Sequence of chain 1.B:
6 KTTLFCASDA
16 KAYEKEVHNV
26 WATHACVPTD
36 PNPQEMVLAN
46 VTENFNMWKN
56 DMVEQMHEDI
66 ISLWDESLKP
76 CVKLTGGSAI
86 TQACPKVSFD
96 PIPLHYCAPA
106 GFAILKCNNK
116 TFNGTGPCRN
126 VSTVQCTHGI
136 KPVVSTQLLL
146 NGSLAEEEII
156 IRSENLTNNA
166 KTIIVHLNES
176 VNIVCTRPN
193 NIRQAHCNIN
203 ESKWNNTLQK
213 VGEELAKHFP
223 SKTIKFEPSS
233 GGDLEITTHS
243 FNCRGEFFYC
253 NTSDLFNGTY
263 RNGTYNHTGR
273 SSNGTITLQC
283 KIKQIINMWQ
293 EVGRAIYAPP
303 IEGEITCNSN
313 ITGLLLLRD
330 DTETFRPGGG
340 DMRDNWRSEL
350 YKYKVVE

Binding-site contacts:
Ligand atom O3 contacts residue ASP95 of chain 1.B at 4.2 Å.
Ligand atom C8 contacts residue VAL138 of chain 1.B at 4.3 Å (hydrophobic).
Ligand atom C1 contacts residue ASN310 of chain 1.B at 3.8 Å.
Ligand atom C7 contacts residue SER311 of chain 1.B at 3.7 Å.
Ligand atom C4 contacts residue ASN146 of chain 1.B at 4.2 Å.
Ligand atom O3 contacts residue ASN310 of chain 1.B at 4.3 Å.
Ligand atom O7 contacts residue PRO96 of chain 1.B at 3.8 Å.
Ligand atom O7 contacts residue ASN146 of chain 1.B at 3.9 Å.
Ligand atom O5 contacts residue LYS136 of chain 1.B at 3.8 Å.
Ligand atom C5 contacts residue ASN310 of chain 1.B at 3.3 Å.
Ligand atom C8 contacts residue ASN244 of chain 1.B at 4.2 Å.
Ligand atom C1 contacts residue ASN146 of chain 1.B at 1.4 Å.
Ligand atom C4 contacts residue ASP95 of chain 1.B at 4.1 Å.
Ligand atom C5 contacts residue ASN146 of chain 1.B at 3.6 Å.
Ligand atom O6 contacts residue LYS136 of chain 1.B at 3.9 Å.
Ligand atom C8 contacts residue PHE243 of chain 1.B at 4.4 Å (hydrophobic).
Ligand atom O3 contacts residue SER311 of chain 1.B at 4.5 Å.
Ligand atom N2 contacts residue ASN146 of chain 1.B at 3.0 Å (h-bond).
Ligand atom O4 contacts residue ASN310 of chain 1.B at 3.8 Å.
Ligand atom O3 contacts residue CYS309 of chain 1.B at 3.2 Å (h-bond).
Ligand atom O7 contacts residue VAL138 of chain 1.B at 4.5 Å.
Ligand atom N2 contacts residue SER311 of chain 1.B at 2.8 Å (h-bond).
Ligand atom N2 contacts residue CYS309 of chain 1.B at 4.5 Å.
Ligand atom C2 contacts residue ASN310 of chain 1.B at 4.2 Å.
Ligand atom O5 contacts residue ASN310 of chain 1.B at 3.9 Å.
Ligand atom C2 contacts residue ASN146 of chain 1.B at 2.5 Å.
Ligand atom C4 contacts residue ASN310 of chain 1.B at 3.7 Å.
Ligand atom C8 contacts residue SER311 of chain 1.B at 3.6 Å.
Ligand atom C3 contacts residue CYS309 of chain 1.B at 4.3 Å (hydrophobic).
Ligand atom O6 contacts residue ASP95 of chain 1.B at 4.5 Å.
Ligand atom C3 contacts residue ASN310 of chain 1.B at 3.5 Å.
Ligand atom C6 contacts residue ASN310 of chain 1.B at 4.3 Å.
Ligand atom C8 contacts residue LEU145 of chain 1.B at 3.6 Å (hydrophobic).
Ligand atom C1 contacts residue SER311 of chain 1.B at 3.9 Å.
Ligand atom C7 contacts residue ASN146 of chain 1.B at 3.7 Å.
Ligand atom C1 contacts residue LYS136 of chain 1.B at 4.5 Å.
Ligand atom C3 contacts residue ASN146 of chain 1.B at 3.8 Å.
Ligand atom O5 contacts residue ASN146 of chain 1.B at 2.3 Å (h-bond).
Ligand atom C3 contacts residue SER311 of chain 1.B at 4.0 Å.
Ligand atom C2 contacts residue SER311 of chain 1.B at 3.7 Å.

The small molecule below binds the protein below.
Small molecule (SMILES): CC(=O)N[C@@H]1[C@@H](O)[C@H](O)[C@@H](CO)O[C@H]1O